Sequence of chain 1.A:
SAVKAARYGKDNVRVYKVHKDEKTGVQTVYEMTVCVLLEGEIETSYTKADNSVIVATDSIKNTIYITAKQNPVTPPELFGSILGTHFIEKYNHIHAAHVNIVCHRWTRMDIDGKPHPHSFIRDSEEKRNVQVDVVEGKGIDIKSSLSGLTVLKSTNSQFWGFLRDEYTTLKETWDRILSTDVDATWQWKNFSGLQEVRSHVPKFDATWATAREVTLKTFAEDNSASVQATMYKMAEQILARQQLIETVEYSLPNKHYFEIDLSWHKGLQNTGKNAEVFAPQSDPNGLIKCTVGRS

This small molecule binds to this protein.
Small molecule (SMILES): O=c1[nH]c(=O)c2[nH]c([N+](=O)[O-])nc2[nH]1

Sequence of chain 2.A:
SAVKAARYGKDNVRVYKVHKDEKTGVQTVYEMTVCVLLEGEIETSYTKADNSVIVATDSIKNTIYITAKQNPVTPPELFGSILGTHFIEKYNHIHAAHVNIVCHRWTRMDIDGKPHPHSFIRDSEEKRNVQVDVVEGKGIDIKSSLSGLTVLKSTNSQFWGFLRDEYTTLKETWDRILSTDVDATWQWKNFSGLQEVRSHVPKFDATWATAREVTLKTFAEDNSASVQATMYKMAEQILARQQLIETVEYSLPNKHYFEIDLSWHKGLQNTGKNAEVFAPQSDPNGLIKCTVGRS

Binding-site contacts:
Ligand atom N7 contacts residue PHE160 of chain 2.A at 3.5 Å.
Ligand atom C2 contacts residue GLN229 of chain 2.A at 3.8 Å.
Ligand atom O2 contacts residue SER227 of chain 2.A at 3.4 Å.
Ligand atom O12 contacts residue ASP59 of chain 1.A at 3.5 Å.
Ligand atom C4 contacts residue PHE160 of chain 2.A at 3.4 Å (hydrophobic).
Ligand atom N10 contacts residue LEU171 of chain 2.A at 3.2 Å.
Ligand atom C6 contacts residue PHE160 of chain 2.A at 3.4 Å (hydrophobic).
Ligand atom C2 contacts residue ARG177 of chain 2.A at 3.5 Å.
Ligand atom O11 contacts residue LEU171 of chain 2.A at 2.8 Å.
Ligand atom N9 contacts residue PHE160 of chain 2.A at 3.5 Å.
Ligand atom N10 contacts residue ALA57 of chain 1.A at 3.8 Å.
Ligand atom O6 contacts residue TYR9 of chain 1.A at 3.8 Å.
Ligand atom O11 contacts residue ASP59 of chain 1.A at 2.8 Å (salt-bridge).
Ligand atom N3 contacts residue PHE160 of chain 2.A at 3.6 Å.
Ligand atom N3 contacts residue ARG177 of chain 2.A at 2.9 Å (salt-bridge).
Ligand atom N1 contacts residue GLN229 of chain 2.A at 3.0 Å (h-bond).
Ligand atom C4 contacts residue ASN255 of chain 2.A at 3.7 Å.
Ligand atom C6 contacts residue GLN229 of chain 2.A at 3.7 Å.
Ligand atom O2 contacts residue ARG177 of chain 2.A at 2.9 Å (salt-bridge).
Ligand atom C4 contacts residue ARG177 of chain 2.A at 3.7 Å.
Ligand atom N10 contacts residue ASP59 of chain 1.A at 3.3 Å (salt-bridge).
Ligand atom N10 contacts residue THR58 of chain 1.A at 3.2 Å (h-bond).
Ligand atom O11 contacts residue ALA57 of chain 1.A at 2.8 Å.
Ligand atom C2 contacts residue PHE160 of chain 2.A at 3.6 Å (hydrophobic).
Ligand atom C8 contacts residue THR58 of chain 1.A at 3.2 Å.
Ligand atom N7 contacts residue ALA57 of chain 1.A at 3.7 Å.
Ligand atom N1 contacts residue PHE160 of chain 2.A at 3.5 Å.
Ligand atom C8 contacts residue PHE160 of chain 2.A at 3.6 Å (hydrophobic).
Ligand atom N3 contacts residue ASN255 of chain 2.A at 3.3 Å (h-bond).
Ligand atom N9 contacts residue ARG177 of chain 2.A at 3.8 Å.
Ligand atom O11 contacts residue THR58 of chain 1.A at 3.2 Å (h-bond).
Ligand atom O6 contacts residue GLN229 of chain 2.A at 2.9 Å (h-bond).
Ligand atom O2 contacts residue GLN229 of chain 2.A at 3.7 Å.
Ligand atom N7 contacts residue THR58 of chain 1.A at 2.9 Å (h-bond).
Ligand atom O12 contacts residue THR58 of chain 1.A at 3.4 Å (h-bond).
Ligand atom O12 contacts residue LEU171 of chain 2.A at 3.4 Å.
Ligand atom C5 contacts residue PHE160 of chain 2.A at 3.3 Å (hydrophobic).
Ligand atom O6 contacts residue THR58 of chain 1.A at 3.8 Å.
Ligand atom O2 contacts residue VAL228 of chain 2.A at 2.8 Å (h-bond).
Ligand atom O6 contacts residue ILE55 of chain 1.A at 3.5 Å.